The protein below binds the small molecule below.
Small molecule (SMILES): CC(=O)N[C@H]1[C@H](O[C@H]2[C@H](O)[C@@H](NC(C)=O)CO[C@@H]2CO[C@@H]2O[C@@H](C)[C@@H](O)[C@@H](O)[C@@H]2O)O[C@H](CO)[C@@H](O[C@@H]2O[C@H](CO)[C@@H](O)[C@H](O[C@H]3O[C@H](CO)[C@@H](O)[C@H](O)[C@@H]3O)[C@@H]2O)[C@@H]1O

Sequence of chain 54.E:
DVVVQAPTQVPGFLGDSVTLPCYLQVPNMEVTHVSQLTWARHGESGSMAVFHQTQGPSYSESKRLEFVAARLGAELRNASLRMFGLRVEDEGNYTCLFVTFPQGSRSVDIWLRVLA

Binding-site contacts:
Ligand atom O4 contacts residue TRP111 of chain 54.E at 3.4 Å.
Ligand atom C1 contacts residue TRP111 of chain 54.E at 3.9 Å (hydrophobic).
Ligand atom C6 contacts residue HIS42 of chain 54.E at 4.3 Å.
Ligand atom C2 contacts residue ASN93 of chain 54.E at 1.8 Å.
Ligand atom O3 contacts residue ASN93 of chain 54.E at 4.0 Å.
Ligand atom C7 contacts residue GLY92 of chain 54.E at 4.2 Å.
Ligand atom O5 contacts residue ASN93 of chain 54.E at 4.1 Å.
Ligand atom C3 contacts residue ASN93 of chain 54.E at 3.1 Å.
Ligand atom C5 contacts residue ASN93 of chain 54.E at 3.5 Å.
Ligand atom C5 contacts residue ASN93 of chain 54.E at 4.0 Å.
Ligand atom C1 contacts residue ASN93 of chain 54.E at 1.4 Å.
Ligand atom C4 contacts residue ASN93 of chain 54.E at 3.6 Å.
Ligand atom O7 contacts residue TRP111 of chain 54.E at 3.6 Å.
Ligand atom C7 contacts residue ASN93 of chain 54.E at 3.5 Å.
Ligand atom C3 contacts residue TRP111 of chain 54.E at 3.7 Å (hydrophobic).
Ligand atom C2 contacts residue TRP111 of chain 54.E at 4.1 Å (hydrophobic).
Ligand atom N2 contacts residue TRP111 of chain 54.E at 3.5 Å.
Ligand atom C5 contacts residue TRP111 of chain 54.E at 3.7 Å (hydrophobic).
Ligand atom N2 contacts residue ASN93 of chain 54.E at 2.5 Å (h-bond).
Ligand atom C6 contacts residue ASN93 of chain 54.E at 3.1 Å.
Ligand atom C4 contacts residue TRP111 of chain 54.E at 4.0 Å (hydrophobic).
Ligand atom O5 contacts residue TRP111 of chain 54.E at 4.3 Å.
Ligand atom O3 contacts residue TRP111 of chain 54.E at 4.3 Å.
Ligand atom C8 contacts residue GLU91 of chain 54.E at 3.8 Å.
Ligand atom O7 contacts residue ASN93 of chain 54.E at 3.9 Å.
Ligand atom C8 contacts residue TRP111 of chain 54.E at 3.3 Å (hydrophobic).
Ligand atom C8 contacts residue GLY92 of chain 54.E at 3.6 Å.
Ligand atom O5 contacts residue ASN93 of chain 54.E at 2.3 Å (h-bond).
Ligand atom N2 contacts residue GLY92 of chain 54.E at 4.2 Å.
Ligand atom C7 contacts residue TRP111 of chain 54.E at 3.8 Å (hydrophobic).